Sequence of chain 1.F:
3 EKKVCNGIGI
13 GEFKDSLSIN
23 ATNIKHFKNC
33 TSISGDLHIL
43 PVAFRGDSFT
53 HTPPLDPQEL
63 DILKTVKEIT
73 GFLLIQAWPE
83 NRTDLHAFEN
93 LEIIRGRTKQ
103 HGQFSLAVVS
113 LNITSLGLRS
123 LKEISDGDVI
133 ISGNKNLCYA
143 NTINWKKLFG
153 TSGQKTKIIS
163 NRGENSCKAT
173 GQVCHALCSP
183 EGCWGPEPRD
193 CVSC

Binding-site contacts:
Ligand atom O5 contacts residue ASN25 of chain 1.F at 3.1 Å (h-bond).
Ligand atom O6 contacts residue ASP17 of chain 1.F at 4.0 Å.
Ligand atom C2 contacts residue ASN22 of chain 1.F at 2.5 Å.
Ligand atom C6 contacts residue ASN25 of chain 1.F at 3.8 Å.
Ligand atom O3 contacts residue THR52 of chain 1.F at 3.5 Å.
Ligand atom C5 contacts residue THR24 of chain 1.F at 3.8 Å.
Ligand atom C3 contacts residue THR54 of chain 1.F at 4.0 Å.
Ligand atom O6 contacts residue ASN25 of chain 1.F at 3.2 Å.
Ligand atom C3 contacts residue ASN22 of chain 1.F at 3.8 Å.
Ligand atom C7 contacts residue THR52 of chain 1.F at 3.9 Å.
Ligand atom C2 contacts residue THR54 of chain 1.F at 3.9 Å.
Ligand atom C5 contacts residue ASP17 of chain 1.F at 4.0 Å.
Ligand atom C2 contacts residue ASP17 of chain 1.F at 3.6 Å.
Ligand atom C3 contacts residue THR52 of chain 1.F at 3.7 Å.
Ligand atom C5 contacts residue ASN22 of chain 1.F at 3.6 Å.
Ligand atom C4 contacts residue SER18 of chain 1.F at 4.0 Å.
Ligand atom N2 contacts residue THR52 of chain 1.F at 3.1 Å (h-bond).
Ligand atom C7 contacts residue LEU19 of chain 1.F at 4.1 Å (hydrophobic).
Ligand atom C1 contacts residue ASN22 of chain 1.F at 1.4 Å.
Ligand atom N2 contacts residue ASN22 of chain 1.F at 2.9 Å (h-bond).
Ligand atom O7 contacts residue ASN22 of chain 1.F at 3.0 Å (h-bond).
Ligand atom O5 contacts residue THR24 of chain 1.F at 4.0 Å.
Ligand atom O4 contacts residue ASP17 of chain 1.F at 3.5 Å (salt-bridge).
Ligand atom C7 contacts residue ASN22 of chain 1.F at 3.2 Å.
Ligand atom O5 contacts residue ASN22 of chain 1.F at 2.4 Å (h-bond).
Ligand atom N2 contacts residue THR54 of chain 1.F at 3.5 Å (h-bond).
Ligand atom C1 contacts residue THR54 of chain 1.F at 3.8 Å.
Ligand atom C1 contacts residue ASN25 of chain 1.F at 3.8 Å.
Ligand atom C2 contacts residue THR52 of chain 1.F at 4.0 Å.
Ligand atom C1 contacts residue ASP17 of chain 1.F at 4.2 Å.
Ligand atom C2 contacts residue SER18 of chain 1.F at 4.2 Å.
Ligand atom O7 contacts residue LEU19 of chain 1.F at 3.4 Å (h-bond).
Ligand atom O7 contacts residue SER20 of chain 1.F at 3.6 Å.
Ligand atom C6 contacts residue THR24 of chain 1.F at 3.9 Å.
Ligand atom O6 contacts residue SER18 of chain 1.F at 3.2 Å (h-bond).
Ligand atom O6 contacts residue THR52 of chain 1.F at 4.2 Å.
Ligand atom O2 contacts residue ASP17 of chain 1.F at 2.8 Å (salt-bridge).
Ligand atom O5 contacts residue SER18 of chain 1.F at 4.2 Å.
Ligand atom C8 contacts residue THR52 of chain 1.F at 3.8 Å.
Ligand atom C8 contacts residue ASP49 of chain 1.F at 4.1 Å.

The protein below binds the small molecule below.
Small molecule (SMILES): CC(=O)N[C@H]1[C@H](O[C@H]2[C@H](O)[C@@H](NC(C)=O)CO[C@@H]2CO)O[C@H](CO)[C@@H](O[C@@H]2O[C@H](CO)[C@@H](O)[C@H](O)[C@@H]2O)[C@@H]1O